Binding-site contacts:
Ligand atom C8 contacts residue ASN444 of chain 1.C at 4.4 Å.
Ligand atom O7 contacts residue ARG447 of chain 1.C at 4.3 Å.
Ligand atom C5 contacts residue ARG447 of chain 1.C at 4.0 Å.
Ligand atom C2 contacts residue ASN444 of chain 1.C at 2.5 Å.
Ligand atom O5 contacts residue ARG447 of chain 1.C at 3.0 Å (salt-bridge).
Ligand atom C4 contacts residue ARG447 of chain 1.C at 4.3 Å.
Ligand atom O6 contacts residue ARG447 of chain 1.C at 3.3 Å (salt-bridge).
Ligand atom C2 contacts residue ARG447 of chain 1.C at 3.9 Å.
Ligand atom C1 contacts residue ARG447 of chain 1.C at 3.6 Å.
Ligand atom O7 contacts residue ASN444 of chain 1.C at 3.1 Å (h-bond).
Ligand atom O5 contacts residue ASN444 of chain 1.C at 2.4 Å (h-bond).
Ligand atom N2 contacts residue ASN444 of chain 1.C at 2.9 Å (h-bond).
Ligand atom C7 contacts residue ASN444 of chain 1.C at 3.2 Å.
Ligand atom C3 contacts residue ASN444 of chain 1.C at 3.8 Å.
Ligand atom C1 contacts residue ASN444 of chain 1.C at 1.4 Å.
Ligand atom C6 contacts residue ARG447 of chain 1.C at 3.7 Å.
Ligand atom C4 contacts residue ASN444 of chain 1.C at 4.2 Å.
Ligand atom C5 contacts residue ASN444 of chain 1.C at 3.7 Å.

Sequence of chain 1.C:
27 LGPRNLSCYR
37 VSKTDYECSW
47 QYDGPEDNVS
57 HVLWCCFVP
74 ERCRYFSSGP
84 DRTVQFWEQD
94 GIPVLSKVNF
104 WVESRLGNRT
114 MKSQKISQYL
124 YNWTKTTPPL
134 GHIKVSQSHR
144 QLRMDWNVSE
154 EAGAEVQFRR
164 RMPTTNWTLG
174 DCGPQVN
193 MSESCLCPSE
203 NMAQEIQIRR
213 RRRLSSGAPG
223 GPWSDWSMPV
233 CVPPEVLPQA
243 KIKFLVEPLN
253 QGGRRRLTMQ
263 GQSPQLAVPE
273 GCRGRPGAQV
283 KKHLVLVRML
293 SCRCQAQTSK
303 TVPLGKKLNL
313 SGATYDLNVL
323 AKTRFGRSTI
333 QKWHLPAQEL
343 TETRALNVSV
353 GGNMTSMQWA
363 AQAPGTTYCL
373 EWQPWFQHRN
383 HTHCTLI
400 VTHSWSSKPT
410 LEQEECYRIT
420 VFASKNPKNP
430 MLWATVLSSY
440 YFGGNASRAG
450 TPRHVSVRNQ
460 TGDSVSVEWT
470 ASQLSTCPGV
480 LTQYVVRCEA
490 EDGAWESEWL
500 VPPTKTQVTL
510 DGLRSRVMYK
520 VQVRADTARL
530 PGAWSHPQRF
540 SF

The small molecule below binds the protein below.
Small molecule (SMILES): CC(=O)N[C@@H]1[C@@H](O)[C@H](O)[C@@H](CO)O[C@H]1O